Sequence of chain 1.B:
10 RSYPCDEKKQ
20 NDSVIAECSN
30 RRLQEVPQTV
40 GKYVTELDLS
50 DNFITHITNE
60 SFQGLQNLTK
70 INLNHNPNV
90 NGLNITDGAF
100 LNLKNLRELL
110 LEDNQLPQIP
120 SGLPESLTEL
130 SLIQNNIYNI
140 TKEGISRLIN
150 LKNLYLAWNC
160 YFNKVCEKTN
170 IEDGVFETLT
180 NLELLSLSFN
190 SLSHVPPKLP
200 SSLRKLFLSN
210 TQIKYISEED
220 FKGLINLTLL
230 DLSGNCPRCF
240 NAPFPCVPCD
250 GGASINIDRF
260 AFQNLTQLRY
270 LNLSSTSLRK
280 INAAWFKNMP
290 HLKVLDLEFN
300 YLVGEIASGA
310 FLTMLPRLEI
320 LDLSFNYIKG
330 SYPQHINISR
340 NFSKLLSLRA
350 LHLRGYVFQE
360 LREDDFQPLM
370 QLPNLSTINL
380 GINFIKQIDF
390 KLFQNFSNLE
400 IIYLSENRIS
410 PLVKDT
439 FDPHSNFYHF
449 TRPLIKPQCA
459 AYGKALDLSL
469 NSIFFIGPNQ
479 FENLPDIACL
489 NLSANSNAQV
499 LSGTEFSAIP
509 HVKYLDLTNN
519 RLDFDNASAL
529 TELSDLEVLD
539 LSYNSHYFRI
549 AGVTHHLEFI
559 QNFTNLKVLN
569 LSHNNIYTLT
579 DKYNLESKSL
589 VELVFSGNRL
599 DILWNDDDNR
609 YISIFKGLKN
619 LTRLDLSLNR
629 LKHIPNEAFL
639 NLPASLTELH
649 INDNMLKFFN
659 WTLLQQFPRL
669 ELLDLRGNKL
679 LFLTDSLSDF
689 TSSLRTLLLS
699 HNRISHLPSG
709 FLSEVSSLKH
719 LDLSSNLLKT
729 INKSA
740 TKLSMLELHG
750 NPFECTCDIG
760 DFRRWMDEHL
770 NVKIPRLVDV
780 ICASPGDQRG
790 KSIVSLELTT

Binding-site contacts:
Ligand atom C1 contacts residue ASN225 of chain 1.B at 1.5 Å.
Ligand atom C2 contacts residue ASN225 of chain 1.B at 2.4 Å.
Ligand atom N2 contacts residue ASN225 of chain 1.B at 3.2 Å (h-bond).
Ligand atom C7 contacts residue SER200 of chain 1.B at 4.3 Å.
Ligand atom O7 contacts residue SER200 of chain 1.B at 3.9 Å.
Ligand atom C4 contacts residue ASN225 of chain 1.B at 3.9 Å.
Ligand atom C3 contacts residue ASN225 of chain 1.B at 3.7 Å.
Ligand atom C5 contacts residue ASN225 of chain 1.B at 3.6 Å.
Ligand atom C8 contacts residue ILE224 of chain 1.B at 4.1 Å (hydrophobic).
Ligand atom O5 contacts residue ASN225 of chain 1.B at 2.4 Å (h-bond).
Ligand atom C8 contacts residue SER200 of chain 1.B at 4.1 Å.
Ligand atom O6 contacts residue ASN225 of chain 1.B at 3.9 Å.
Ligand atom O7 contacts residue ASN225 of chain 1.B at 4.0 Å.
Ligand atom C6 contacts residue ASN225 of chain 1.B at 3.9 Å.
Ligand atom O7 contacts residue SER201 of chain 1.B at 3.8 Å.
Ligand atom C7 contacts residue ASN225 of chain 1.B at 3.4 Å.
Ligand atom C8 contacts residue ASN225 of chain 1.B at 3.7 Å.

This small molecule binds to this protein.
Small molecule (SMILES): CC(=O)N[C@@H]1[C@@H](O)[C@H](O)[C@@H](CO)O[C@H]1O